A protein and the small-molecule ligand that binds it are described below.
Small molecule (SMILES): CC(=O)N[C@@H]1[C@@H](O)[C@H](O)[C@@H](CO)O[C@H]1O

Sequence of chain 1.G:
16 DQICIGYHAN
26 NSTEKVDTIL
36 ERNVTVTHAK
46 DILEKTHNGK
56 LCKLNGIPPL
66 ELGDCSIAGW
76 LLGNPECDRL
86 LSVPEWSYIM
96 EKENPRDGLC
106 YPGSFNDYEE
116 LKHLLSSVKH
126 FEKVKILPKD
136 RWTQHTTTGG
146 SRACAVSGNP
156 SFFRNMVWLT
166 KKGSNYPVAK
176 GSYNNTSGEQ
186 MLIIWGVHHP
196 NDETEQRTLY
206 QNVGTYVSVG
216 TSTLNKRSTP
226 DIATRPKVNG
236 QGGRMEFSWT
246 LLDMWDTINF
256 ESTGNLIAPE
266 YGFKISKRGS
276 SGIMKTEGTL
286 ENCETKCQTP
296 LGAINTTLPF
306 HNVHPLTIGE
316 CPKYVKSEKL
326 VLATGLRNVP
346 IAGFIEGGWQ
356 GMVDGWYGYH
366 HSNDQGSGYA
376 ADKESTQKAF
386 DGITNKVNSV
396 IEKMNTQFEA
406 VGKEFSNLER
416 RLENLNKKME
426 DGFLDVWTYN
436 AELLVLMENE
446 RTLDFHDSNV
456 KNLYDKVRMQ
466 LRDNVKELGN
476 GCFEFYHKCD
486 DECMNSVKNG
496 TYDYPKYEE

Binding-site contacts:
Ligand atom C8 contacts residue ASN25 of chain 1.G at 3.7 Å.
Ligand atom C8 contacts residue ASN26 of chain 1.G at 3.8 Å.
Ligand atom C8 contacts residue ALA24 of chain 1.G at 4.2 Å (hydrophobic).
Ligand atom C2 contacts residue ASN26 of chain 1.G at 2.5 Å.
Ligand atom C7 contacts residue ASN26 of chain 1.G at 3.3 Å.
Ligand atom N2 contacts residue GLN355 of chain 1.G at 4.0 Å.
Ligand atom N2 contacts residue ASN26 of chain 1.G at 3.1 Å (h-bond).
Ligand atom O5 contacts residue ASN26 of chain 1.G at 2.4 Å (h-bond).
Ligand atom C1 contacts residue ASN26 of chain 1.G at 1.5 Å.
Ligand atom C3 contacts residue ASN26 of chain 1.G at 3.9 Å.
Ligand atom C4 contacts residue ASN26 of chain 1.G at 4.3 Å.
Ligand atom O7 contacts residue ASN26 of chain 1.G at 3.3 Å (h-bond).
Ligand atom C5 contacts residue ASN26 of chain 1.G at 3.8 Å.
Ligand atom C7 contacts residue GLN355 of chain 1.G at 3.9 Å.
Ligand atom C8 contacts residue GLN355 of chain 1.G at 3.1 Å.